Binding-site contacts:
Ligand atom C7 contacts residue ASN180 of chain 1.C at 3.4 Å.
Ligand atom C4 contacts residue ASN180 of chain 1.C at 4.2 Å.
Ligand atom C8 contacts residue CYS170 of chain 1.C at 4.2 Å (hydrophobic).
Ligand atom O7 contacts residue ASN180 of chain 1.C at 3.5 Å (h-bond).
Ligand atom O6 contacts residue SER217 of chain 1.C at 2.5 Å (h-bond).
Ligand atom O5 contacts residue ALA216 of chain 1.C at 2.9 Å (h-bond).
Ligand atom C4 contacts residue GLU178 of chain 1.C at 4.4 Å.
Ligand atom C5 contacts residue SER217 of chain 1.C at 3.9 Å.
Ligand atom O7 contacts residue GLU178 of chain 1.C at 3.2 Å (salt-bridge).
Ligand atom C1 contacts residue ASN180 of chain 1.C at 1.4 Å.
Ligand atom N2 contacts residue ASN180 of chain 1.C at 2.8 Å (h-bond).
Ligand atom C6 contacts residue ARG215 of chain 1.C at 4.3 Å.
Ligand atom C7 contacts residue GLU178 of chain 1.C at 4.4 Å.
Ligand atom O5 contacts residue ARG215 of chain 1.C at 3.5 Å.
Ligand atom C8 contacts residue ASN180 of chain 1.C at 4.4 Å.
Ligand atom O5 contacts residue SER217 of chain 1.C at 4.3 Å.
Ligand atom C5 contacts residue ASN180 of chain 1.C at 3.7 Å.
Ligand atom O6 contacts residue ARG215 of chain 1.C at 3.0 Å (salt-bridge).
Ligand atom C6 contacts residue SER217 of chain 1.C at 3.2 Å.
Ligand atom C2 contacts residue ASN180 of chain 1.C at 2.4 Å.
Ligand atom C1 contacts residue GLU178 of chain 1.C at 3.9 Å.
Ligand atom C8 contacts residue CYS254 of chain 1.C at 4.3 Å (hydrophobic).
Ligand atom C6 contacts residue ALA216 of chain 1.C at 3.8 Å (hydrophobic).
Ligand atom C5 contacts residue ALA216 of chain 1.C at 3.7 Å (hydrophobic).
Ligand atom C5 contacts residue GLU178 of chain 1.C at 3.8 Å.
Ligand atom C3 contacts residue GLU178 of chain 1.C at 4.2 Å.
Ligand atom C2 contacts residue ARG215 of chain 1.C at 4.0 Å.
Ligand atom O5 contacts residue ASN180 of chain 1.C at 2.4 Å (h-bond).
Ligand atom C3 contacts residue ASN180 of chain 1.C at 3.8 Å.
Ligand atom C1 contacts residue ARG215 of chain 1.C at 3.7 Å.
Ligand atom O5 contacts residue GLU178 of chain 1.C at 4.2 Å.
Ligand atom O6 contacts residue ALA216 of chain 1.C at 2.9 Å (h-bond).
Ligand atom C1 contacts residue ALA216 of chain 1.C at 3.4 Å (hydrophobic).

Sequence of chain 1.C:
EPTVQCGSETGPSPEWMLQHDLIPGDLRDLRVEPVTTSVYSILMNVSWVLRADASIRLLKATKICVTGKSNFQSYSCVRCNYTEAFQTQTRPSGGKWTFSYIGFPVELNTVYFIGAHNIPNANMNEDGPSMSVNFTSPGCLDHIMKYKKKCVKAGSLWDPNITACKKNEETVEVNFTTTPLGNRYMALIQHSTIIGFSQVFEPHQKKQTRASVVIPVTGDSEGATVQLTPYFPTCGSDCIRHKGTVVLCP

The protein below binds the small molecule below.
Small molecule (SMILES): CC(=O)N[C@H]1[C@H](O[C@H]2[C@H](O)[C@@H](NC(C)=O)CO[C@@H]2CO)O[C@H](CO)[C@@H](O)[C@@H]1O